Binding-site contacts:
Ligand atom C3 contacts residue ASN22 of chain 1.A at 3.9 Å.
Ligand atom C2 contacts residue ASN22 of chain 1.A at 2.5 Å.
Ligand atom C5 contacts residue ASN22 of chain 1.A at 3.7 Å.
Ligand atom C2 contacts residue THR71 of chain 1.A at 4.2 Å.
Ligand atom C1 contacts residue ASN22 of chain 1.A at 1.4 Å.
Ligand atom O5 contacts residue ASN22 of chain 1.A at 2.4 Å (h-bond).
Ligand atom N2 contacts residue THR71 of chain 1.A at 3.2 Å.
Ligand atom N2 contacts residue ASN22 of chain 1.A at 3.0 Å (h-bond).
Ligand atom C4 contacts residue ASN22 of chain 1.A at 4.3 Å.
Ligand atom C8 contacts residue ASN22 of chain 1.A at 3.9 Å.
Ligand atom C7 contacts residue THR71 of chain 1.A at 3.8 Å.
Ligand atom O7 contacts residue THR71 of chain 1.A at 3.6 Å.
Ligand atom C7 contacts residue ASN22 of chain 1.A at 3.6 Å.

A small-molecule ligand and the protein it binds are described below.
Small molecule (SMILES): CC(=O)N[C@@H]1[C@@H](O)[C@H](O)[C@@H](CO)O[C@H]1O

Sequence of chain 1.A:
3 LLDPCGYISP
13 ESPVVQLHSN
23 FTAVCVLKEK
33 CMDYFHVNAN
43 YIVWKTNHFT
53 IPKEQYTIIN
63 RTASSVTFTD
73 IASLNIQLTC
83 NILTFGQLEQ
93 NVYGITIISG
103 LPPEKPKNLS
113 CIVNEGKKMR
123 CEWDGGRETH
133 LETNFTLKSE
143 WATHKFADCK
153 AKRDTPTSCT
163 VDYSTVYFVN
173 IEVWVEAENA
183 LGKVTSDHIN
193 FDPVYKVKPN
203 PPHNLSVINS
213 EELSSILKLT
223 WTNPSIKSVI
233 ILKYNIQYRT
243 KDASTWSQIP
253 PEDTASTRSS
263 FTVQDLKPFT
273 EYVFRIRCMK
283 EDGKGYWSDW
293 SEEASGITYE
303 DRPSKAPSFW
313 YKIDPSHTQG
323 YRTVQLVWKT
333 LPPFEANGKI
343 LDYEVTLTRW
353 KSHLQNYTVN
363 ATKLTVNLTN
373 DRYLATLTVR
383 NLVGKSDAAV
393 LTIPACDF